Sequence of chain 1.E:
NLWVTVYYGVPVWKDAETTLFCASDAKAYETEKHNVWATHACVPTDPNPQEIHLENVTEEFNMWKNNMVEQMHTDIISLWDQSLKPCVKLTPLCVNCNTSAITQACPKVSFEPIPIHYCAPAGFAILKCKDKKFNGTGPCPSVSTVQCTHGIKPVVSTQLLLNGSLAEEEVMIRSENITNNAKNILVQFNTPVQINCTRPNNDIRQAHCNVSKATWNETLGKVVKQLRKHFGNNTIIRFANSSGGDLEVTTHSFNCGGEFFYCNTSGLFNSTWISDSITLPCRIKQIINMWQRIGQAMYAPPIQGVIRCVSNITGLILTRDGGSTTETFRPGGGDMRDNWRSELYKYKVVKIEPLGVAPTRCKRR

A protein and the small-molecule ligand that binds it are described below.
Small molecule (SMILES): CC(=O)N[C@@H]1[C@@H](O)[C@H](O)[C@@H](CO)O[C@H]1O

Binding-site contacts:
Ligand atom O7 contacts residue SER242 of chain 1.E at 4.1 Å.
Ligand atom O5 contacts residue THR204 of chain 1.E at 4.2 Å.
Ligand atom C2 contacts residue ASN202 of chain 1.E at 2.4 Å.
Ligand atom C4 contacts residue ASN202 of chain 1.E at 4.2 Å.
Ligand atom N2 contacts residue ASN202 of chain 1.E at 2.7 Å (h-bond).
Ligand atom C7 contacts residue ASN202 of chain 1.E at 3.1 Å.
Ligand atom C3 contacts residue THR204 of chain 1.E at 4.4 Å.
Ligand atom C1 contacts residue THR204 of chain 1.E at 3.8 Å.
Ligand atom O5 contacts residue ASN202 of chain 1.E at 2.4 Å (h-bond).
Ligand atom O7 contacts residue ASN202 of chain 1.E at 4.0 Å.
Ligand atom C1 contacts residue ASN202 of chain 1.E at 1.4 Å.
Ligand atom C5 contacts residue THR204 of chain 1.E at 4.0 Å.
Ligand atom C8 contacts residue ASN202 of chain 1.E at 3.1 Å.
Ligand atom C5 contacts residue ASN202 of chain 1.E at 3.7 Å.
Ligand atom O7 contacts residue ILE240 of chain 1.E at 4.2 Å.
Ligand atom C6 contacts residue ASN202 of chain 1.E at 4.5 Å.
Ligand atom C8 contacts residue HIS319 of chain 1.E at 3.4 Å.
Ligand atom C3 contacts residue ASN202 of chain 1.E at 3.7 Å.